Sequence of chain 1.G:
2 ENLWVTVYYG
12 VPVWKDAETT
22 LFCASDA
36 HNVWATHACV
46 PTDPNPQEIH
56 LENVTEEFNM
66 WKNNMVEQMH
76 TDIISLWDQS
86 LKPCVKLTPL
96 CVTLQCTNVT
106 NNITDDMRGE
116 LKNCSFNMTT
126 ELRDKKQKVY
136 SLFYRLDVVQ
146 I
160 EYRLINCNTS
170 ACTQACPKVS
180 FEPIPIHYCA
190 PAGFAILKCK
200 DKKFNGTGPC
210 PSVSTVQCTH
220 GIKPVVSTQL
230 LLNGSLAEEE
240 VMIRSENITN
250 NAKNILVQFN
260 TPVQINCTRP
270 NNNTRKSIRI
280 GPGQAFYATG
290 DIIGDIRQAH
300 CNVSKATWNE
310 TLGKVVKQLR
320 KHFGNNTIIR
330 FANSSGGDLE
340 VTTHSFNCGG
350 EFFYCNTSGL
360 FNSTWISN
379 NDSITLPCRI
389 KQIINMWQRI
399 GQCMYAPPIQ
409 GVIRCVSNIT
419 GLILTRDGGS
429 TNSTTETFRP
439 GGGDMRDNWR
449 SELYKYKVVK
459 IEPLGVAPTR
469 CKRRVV

Binding-site contacts:
Ligand atom N2 contacts residue ASN308 of chain 1.G at 2.9 Å (h-bond).
Ligand atom C4 contacts residue ASN308 of chain 1.G at 4.2 Å.
Ligand atom C5 contacts residue ASN308 of chain 1.G at 3.7 Å.
Ligand atom O5 contacts residue TRP364 of chain 1.G at 3.6 Å.
Ligand atom C2 contacts residue ASN308 of chain 1.G at 2.5 Å.
Ligand atom C5 contacts residue TRP364 of chain 1.G at 3.6 Å (hydrophobic).
Ligand atom C6 contacts residue TRP364 of chain 1.G at 3.4 Å (hydrophobic).
Ligand atom C1 contacts residue TRP364 of chain 1.G at 4.3 Å (hydrophobic).
Ligand atom C3 contacts residue ASN308 of chain 1.G at 3.8 Å.
Ligand atom C8 contacts residue ASN308 of chain 1.G at 4.4 Å.
Ligand atom C7 contacts residue ASN308 of chain 1.G at 3.2 Å.
Ligand atom C8 contacts residue LYS304 of chain 1.G at 4.2 Å.
Ligand atom O7 contacts residue ASN308 of chain 1.G at 3.2 Å (h-bond).
Ligand atom O5 contacts residue ASN308 of chain 1.G at 2.4 Å (h-bond).
Ligand atom C1 contacts residue ASN308 of chain 1.G at 1.4 Å.

This protein binds this small molecule.
Small molecule (SMILES): CC(=O)N[C@@H]1[C@@H](O)[C@H](O)[C@@H](CO)O[C@H]1O